A small-molecule ligand and the protein it binds are described below.
Small molecule (SMILES): CN(c1ccc2cncc(NC(=O)Cc3cccc(Cl)c3)c2c1)S(C)(=O)=O

Sequence of chain 1.A:
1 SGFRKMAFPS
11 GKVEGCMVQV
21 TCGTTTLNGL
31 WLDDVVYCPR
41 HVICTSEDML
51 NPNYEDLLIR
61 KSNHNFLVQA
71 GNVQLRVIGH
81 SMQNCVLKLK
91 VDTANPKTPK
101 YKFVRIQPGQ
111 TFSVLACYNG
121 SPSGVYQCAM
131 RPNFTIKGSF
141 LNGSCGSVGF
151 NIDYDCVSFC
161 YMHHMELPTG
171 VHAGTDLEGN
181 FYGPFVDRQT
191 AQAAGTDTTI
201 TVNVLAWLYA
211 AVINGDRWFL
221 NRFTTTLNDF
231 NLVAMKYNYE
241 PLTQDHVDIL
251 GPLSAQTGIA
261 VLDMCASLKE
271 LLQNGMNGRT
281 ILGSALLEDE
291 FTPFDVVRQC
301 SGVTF

Binding-site contacts:
Ligand atom C12 contacts residue DMS1 of chain 1.E at 3.7 Å.
Ligand atom C3 contacts residue PHE140 of chain 1.A at 3.5 Å (hydrophobic).
Ligand atom N1 contacts residue SER144 of chain 1.A at 3.5 Å (h-bond).
Ligand atom O2 contacts residue ASN142 of chain 1.A at 3.0 Å (h-bond).
Ligand atom C5 contacts residue PHE140 of chain 1.A at 3.5 Å (hydrophobic).
Ligand atom C4 contacts residue ASN142 of chain 1.A at 3.9 Å.
Ligand atom C3 contacts residue GLU166 of chain 1.A at 3.4 Å.
Ligand atom N1 contacts residue PHE140 of chain 1.A at 3.9 Å.
Ligand atom C12 contacts residue GLN189 of chain 1.A at 3.2 Å.
Ligand atom C15 contacts residue HIS164 of chain 1.A at 3.4 Å.
Ligand atom C4 contacts residue LEU141 of chain 1.A at 3.7 Å (hydrophobic).
Ligand atom C14 contacts residue MET49 of chain 1.A at 3.7 Å (hydrophobic).
Ligand atom CL contacts residue ASP187 of chain 1.A at 3.5 Å.
Ligand atom C3 contacts residue LEU141 of chain 1.A at 3.7 Å (hydrophobic).
Ligand atom C15 contacts residue HIS41 of chain 1.A at 3.9 Å.
Ligand atom N2 contacts residue CYS145 of chain 1.A at 3.8 Å.
Ligand atom CL contacts residue HIS41 of chain 1.A at 3.5 Å.
Ligand atom C5 contacts residue HIS163 of chain 1.A at 3.8 Å.
Ligand atom O contacts residue GLU166 of chain 1.A at 3.2 Å (salt-bridge).
Ligand atom C11 contacts residue GLN189 of chain 1.A at 3.4 Å.
Ligand atom O contacts residue MET165 of chain 1.A at 3.6 Å.
Ligand atom C4 contacts residue GLU166 of chain 1.A at 3.8 Å.
Ligand atom C13 contacts residue ARG188 of chain 1.A at 4.0 Å.
Ligand atom C5 contacts residue GLU166 of chain 1.A at 3.7 Å.
Ligand atom C6 contacts residue HIS163 of chain 1.A at 3.3 Å.
Ligand atom CL contacts residue HIS164 of chain 1.A at 3.8 Å.
Ligand atom C5 contacts residue SER144 of chain 1.A at 3.9 Å.
Ligand atom C14 contacts residue MET165 of chain 1.A at 3.5 Å (hydrophobic).
Ligand atom C3 contacts residue ASN142 of chain 1.A at 3.8 Å.
Ligand atom C5 contacts residue LEU141 of chain 1.A at 3.5 Å (hydrophobic).
Ligand atom C6 contacts residue CYS145 of chain 1.A at 3.7 Å (hydrophobic).
Ligand atom C11 contacts residue DMS1 of chain 1.E at 4.0 Å.
Ligand atom C6 contacts residue GLU166 of chain 1.A at 4.0 Å.
Ligand atom N1 contacts residue HIS163 of chain 1.A at 2.7 Å (h-bond).
Ligand atom C4 contacts residue PHE140 of chain 1.A at 3.9 Å (hydrophobic).
Ligand atom C13 contacts residue MET49 of chain 1.A at 3.4 Å (hydrophobic).
Ligand atom CL contacts residue MET165 of chain 1.A at 3.7 Å.
Ligand atom C12 contacts residue MET49 of chain 1.A at 3.9 Å (hydrophobic).
Ligand atom C15 contacts residue MET165 of chain 1.A at 3.6 Å (hydrophobic).
Ligand atom N1 contacts residue LEU141 of chain 1.A at 3.9 Å.

Sequence of chain 1.B:
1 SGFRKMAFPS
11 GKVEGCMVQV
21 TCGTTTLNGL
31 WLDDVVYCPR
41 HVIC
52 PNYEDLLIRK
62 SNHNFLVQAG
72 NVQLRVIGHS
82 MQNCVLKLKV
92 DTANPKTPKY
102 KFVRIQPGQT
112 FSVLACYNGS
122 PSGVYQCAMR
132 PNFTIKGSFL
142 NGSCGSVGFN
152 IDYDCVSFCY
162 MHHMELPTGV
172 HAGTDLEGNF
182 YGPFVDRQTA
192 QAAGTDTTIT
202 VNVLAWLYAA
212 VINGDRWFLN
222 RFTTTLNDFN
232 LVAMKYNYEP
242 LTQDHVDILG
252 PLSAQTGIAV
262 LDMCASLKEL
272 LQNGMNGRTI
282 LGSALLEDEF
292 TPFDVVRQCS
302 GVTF